A protein and the small-molecule ligand that binds it are described below.
Small molecule (SMILES): O=c1n(C[C@H]2CO2)c(=O)n(C[C@H]2CO2)c(=O)n1C[C@H]1CO1

Binding-site contacts:
Ligand atom O21 contacts residue HIS163 of chain 1.A at 3.2 Å (h-bond).
Ligand atom C20 contacts residue LEU141 of chain 1.A at 3.8 Å (hydrophobic).
Ligand atom C20 contacts residue PHE140 of chain 1.A at 3.8 Å (hydrophobic).
Ligand atom C02 contacts residue ASN142 of chain 1.A at 3.8 Å.
Ligand atom O09 contacts residue S7H1 of chain 1.B at 1.1 Å (h-bond).
Ligand atom C15 contacts residue S7H1 of chain 1.B at 0.6 Å.
Ligand atom C20 contacts residue SER144 of chain 1.A at 4.0 Å.
Ligand atom O14 contacts residue MET49 of chain 1.A at 3.4 Å.
Ligand atom N03 contacts residue S7H1 of chain 1.B at 0.5 Å (h-bond).
Ligand atom O21 contacts residue S7H1 of chain 1.B at 2.1 Å.
Ligand atom O16 contacts residue S7H1 of chain 1.B at 1.0 Å (h-bond).
Ligand atom O16 contacts residue HIS164 of chain 1.A at 3.9 Å.
Ligand atom C12 contacts residue S7H1 of chain 1.B at 0.5 Å.
Ligand atom C18 contacts residue S7H1 of chain 1.B at 1.4 Å.
Ligand atom C04 contacts residue S7H1 of chain 1.B at 1.0 Å.
Ligand atom C02 contacts residue S7H1 of chain 1.B at 0.3 Å.
Ligand atom O01 contacts residue S7H1 of chain 1.B at 0.6 Å (h-bond).
Ligand atom C20 contacts residue HIS163 of chain 1.A at 3.8 Å.
Ligand atom O21 contacts residue MET165 of chain 1.A at 3.5 Å.
Ligand atom O21 contacts residue GLU166 of chain 1.A at 3.0 Å (salt-bridge).
Ligand atom N17 contacts residue ASN142 of chain 1.A at 3.9 Å.
Ligand atom C11 contacts residue MET165 of chain 1.A at 3.7 Å (hydrophobic).
Ligand atom O09 contacts residue MET49 of chain 1.A at 3.8 Å.
Ligand atom O16 contacts residue MET165 of chain 1.A at 3.2 Å.
Ligand atom C20 contacts residue S7H1 of chain 1.B at 2.3 Å.
Ligand atom C11 contacts residue S7H1 of chain 1.B at 0.6 Å.
Ligand atom C13 contacts residue GLN189 of chain 1.A at 4.0 Å.
Ligand atom O14 contacts residue S7H1 of chain 1.B at 0.6 Å (h-bond).
Ligand atom C13 contacts residue S7H1 of chain 1.B at 0.5 Å.
Ligand atom O01 contacts residue ASN142 of chain 1.A at 3.0 Å (h-bond).
Ligand atom O16 contacts residue GLU166 of chain 1.A at 3.1 Å (salt-bridge).
Ligand atom C05 contacts residue S7H1 of chain 1.B at 2.3 Å.
Ligand atom C08 contacts residue S7H1 of chain 1.B at 0.6 Å.
Ligand atom C06 contacts residue S7H1 of chain 1.B at 2.9 Å.
Ligand atom N10 contacts residue S7H1 of chain 1.B at 0.4 Å (h-bond).
Ligand atom O07 contacts residue S7H1 of chain 1.B at 2.9 Å.
Ligand atom N17 contacts residue S7H1 of chain 1.B at 0.7 Å (h-bond).
Ligand atom C19 contacts residue CYS145 of chain 1.A at 3.9 Å (hydrophobic).
Ligand atom C19 contacts residue S7H1 of chain 1.B at 0.9 Å.
Ligand atom C18 contacts residue ASN142 of chain 1.A at 3.2 Å.

Sequence of chain 1.A:
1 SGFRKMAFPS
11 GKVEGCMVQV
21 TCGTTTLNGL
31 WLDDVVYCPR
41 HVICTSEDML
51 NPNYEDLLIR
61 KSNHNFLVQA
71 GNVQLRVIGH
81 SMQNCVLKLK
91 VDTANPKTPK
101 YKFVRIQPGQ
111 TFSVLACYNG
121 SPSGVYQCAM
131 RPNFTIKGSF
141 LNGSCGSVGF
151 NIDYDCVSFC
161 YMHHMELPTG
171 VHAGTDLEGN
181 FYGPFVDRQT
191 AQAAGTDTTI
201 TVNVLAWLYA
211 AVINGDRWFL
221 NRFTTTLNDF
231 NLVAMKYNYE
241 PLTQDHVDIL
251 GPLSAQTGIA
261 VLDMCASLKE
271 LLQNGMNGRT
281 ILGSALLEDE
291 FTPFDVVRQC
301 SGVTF